The protein below binds the small molecule below.
Small molecule (SMILES): CCn1cnc2c(NCc3nc4c(F)c(F)ccc4[nH]3)nc(N3CCCC[C@H]3CCO)nc21

Binding-site contacts:
Ligand atom N3 contacts residue ALA38 of chain 1.A at 3.4 Å.
Ligand atom C17 contacts residue TYR99 of chain 1.A at 3.1 Å (hydrophobic).
Ligand atom C4 contacts residue ALA38 of chain 1.A at 3.2 Å (hydrophobic).
Ligand atom C13 contacts residue HIS102 of chain 1.A at 3.5 Å.
Ligand atom C19 contacts residue ILE17 of chain 1.A at 2.8 Å (hydrophobic).
Ligand atom N8 contacts residue LEU150 of chain 1.A at 3.8 Å.
Ligand atom C1 contacts residue LEU150 of chain 1.A at 3.8 Å (hydrophobic).
Ligand atom C13 contacts residue MET100 of chain 1.A at 2.9 Å (hydrophobic).
Ligand atom N10 contacts residue LEU150 of chain 1.A at 3.5 Å.
Ligand atom C22 contacts residue ILE17 of chain 1.A at 3.7 Å (hydrophobic).
Ligand atom N5 contacts residue GLU98 of chain 1.A at 3.7 Å.
Ligand atom C32 contacts residue ALA160 of chain 1.A at 3.7 Å (hydrophobic).
Ligand atom C2 contacts residue ALA38 of chain 1.A at 3.7 Å (hydrophobic).
Ligand atom N15 contacts residue ASP103 of chain 1.A at 3.5 Å (salt-bridge).
Ligand atom C28 contacts residue GLY18 of chain 1.A at 3.5 Å.
Ligand atom C11 contacts residue LEU150 of chain 1.A at 3.6 Å (hydrophobic).
Ligand atom C26 contacts residue ASP103 of chain 1.A at 3.4 Å.
Ligand atom N12 contacts residue MET100 of chain 1.A at 2.6 Å (h-bond).
Ligand atom N18 contacts residue TYR99 of chain 1.A at 2.5 Å (h-bond).
Ligand atom N5 contacts residue MET100 of chain 1.A at 3.1 Å (h-bond).
Ligand atom N5 contacts residue ALA38 of chain 1.A at 3.8 Å.
Ligand atom C20 contacts residue ILE17 of chain 1.A at 2.9 Å (hydrophobic).
Ligand atom C28 contacts residue ILE17 of chain 1.A at 3.5 Å (hydrophobic).
Ligand atom C9 contacts residue LEU150 of chain 1.A at 3.6 Å (hydrophobic).
Ligand atom C17 contacts residue ILE17 of chain 1.A at 3.4 Å (hydrophobic).
Ligand atom N10 contacts residue ILE17 of chain 1.A at 3.8 Å.
Ligand atom C11 contacts residue MET100 of chain 1.A at 3.8 Å (hydrophobic).
Ligand atom F24 contacts residue ILE17 of chain 1.A at 3.8 Å.
Ligand atom C21 contacts residue ILE17 of chain 1.A at 3.6 Å (hydrophobic).
Ligand atom C27 contacts residue ASP103 of chain 1.A at 3.8 Å.
Ligand atom C4 contacts residue GLU98 of chain 1.A at 3.4 Å.
Ligand atom C1 contacts residue VAL71 of chain 1.A at 3.6 Å (hydrophobic).
Ligand atom C14 contacts residue MET100 of chain 1.A at 3.8 Å (hydrophobic).
Ligand atom N12 contacts residue TYR99 of chain 1.A at 3.7 Å.
Ligand atom C31 contacts residue SER147 of chain 1.A at 3.2 Å.
Ligand atom C14 contacts residue TYR99 of chain 1.A at 3.6 Å (hydrophobic).
Ligand atom C7 contacts residue LEU150 of chain 1.A at 3.9 Å (hydrophobic).
Ligand atom C13 contacts residue ASP101 of chain 1.A at 3.8 Å.
Ligand atom F23 contacts residue ILE17 of chain 1.A at 3.5 Å.
Ligand atom C19 contacts residue TYR99 of chain 1.A at 3.3 Å (hydrophobic).

Sequence of chain 1.A:
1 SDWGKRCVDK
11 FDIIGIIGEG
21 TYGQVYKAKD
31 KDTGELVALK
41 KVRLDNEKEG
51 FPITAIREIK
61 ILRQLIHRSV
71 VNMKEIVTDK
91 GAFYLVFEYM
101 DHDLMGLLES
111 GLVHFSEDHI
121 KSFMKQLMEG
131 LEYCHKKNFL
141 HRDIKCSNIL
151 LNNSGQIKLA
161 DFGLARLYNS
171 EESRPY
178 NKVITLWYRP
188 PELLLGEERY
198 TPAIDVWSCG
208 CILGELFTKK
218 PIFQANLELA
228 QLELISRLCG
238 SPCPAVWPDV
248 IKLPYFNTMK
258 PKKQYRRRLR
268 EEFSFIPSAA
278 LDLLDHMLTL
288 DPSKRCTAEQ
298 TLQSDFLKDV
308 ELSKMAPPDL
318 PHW